Sequence of chain 1.D:
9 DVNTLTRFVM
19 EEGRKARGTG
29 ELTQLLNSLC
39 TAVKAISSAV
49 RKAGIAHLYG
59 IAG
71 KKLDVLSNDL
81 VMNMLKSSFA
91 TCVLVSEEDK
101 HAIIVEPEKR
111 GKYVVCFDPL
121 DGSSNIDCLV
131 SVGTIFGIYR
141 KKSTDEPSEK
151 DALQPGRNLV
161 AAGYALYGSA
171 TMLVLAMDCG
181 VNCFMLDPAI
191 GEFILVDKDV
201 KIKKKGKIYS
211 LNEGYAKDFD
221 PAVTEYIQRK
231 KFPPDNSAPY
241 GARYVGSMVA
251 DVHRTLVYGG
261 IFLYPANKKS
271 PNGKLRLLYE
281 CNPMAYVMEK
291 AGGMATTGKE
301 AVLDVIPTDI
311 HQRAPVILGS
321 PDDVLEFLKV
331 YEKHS

The small molecule below binds the protein below.
Small molecule (SMILES): Nc1nc2c(s1)CCc1ccc(OP(=O)(O)O)cc1-2

Binding-site contacts:
Ligand atom C12 contacts residue VAL17 of chain 1.D at 3.8 Å (hydrophobic).
Ligand atom P8 contacts residue THR27 of chain 1.D at 3.5 Å.
Ligand atom O28 contacts residue LEU30 of chain 1.D at 2.8 Å (h-bond).
Ligand atom P8 contacts residue TYR113 of chain 1.D at 3.6 Å.
Ligand atom N13 contacts residue LEU30 of chain 1.D at 3.5 Å.
Ligand atom C4 contacts residue ALA24 of chain 1.D at 3.5 Å (hydrophobic).
Ligand atom C1 contacts residue ARG140 of chain 1.D at 3.4 Å.
Ligand atom O18 contacts residue TYR113 of chain 1.D at 3.4 Å (h-bond).
Ligand atom O28 contacts residue TYR113 of chain 1.D at 2.7 Å (h-bond).
Ligand atom C6 contacts residue TYR113 of chain 1.D at 3.8 Å (hydrophobic).
Ligand atom C9 contacts residue LEU30 of chain 1.D at 3.5 Å (hydrophobic).
Ligand atom C12 contacts residue THR31 of chain 1.D at 3.8 Å.
Ligand atom O26 contacts residue GLY26 of chain 1.D at 3.5 Å.
Ligand atom O18 contacts residue ARG140 of chain 1.D at 3.6 Å.
Ligand atom O27 contacts residue GLY28 of chain 1.D at 3.5 Å (h-bond).
Ligand atom O26 contacts residue GLY28 of chain 1.D at 2.7 Å (h-bond).
Ligand atom N13 contacts residue GLY21 of chain 1.D at 3.4 Å.
Ligand atom C6 contacts residue ALA24 of chain 1.D at 3.8 Å (hydrophobic).
Ligand atom O26 contacts residue GLU29 of chain 1.D at 3.8 Å.
Ligand atom N14 contacts residue VAL17 of chain 1.D at 2.9 Å (h-bond).
Ligand atom C12 contacts residue GLY21 of chain 1.D at 3.4 Å.
Ligand atom C6 contacts residue LEU30 of chain 1.D at 3.8 Å (hydrophobic).
Ligand atom O27 contacts residue LYS112 of chain 1.D at 3.4 Å.
Ligand atom C3 contacts residue ALA24 of chain 1.D at 3.7 Å (hydrophobic).
Ligand atom S11 contacts residue MET177 of chain 1.D at 3.7 Å.
Ligand atom O27 contacts residue THR27 of chain 1.D at 2.6 Å (h-bond).
Ligand atom O28 contacts residue GLU29 of chain 1.D at 3.4 Å (salt-bridge).
Ligand atom P8 contacts residue GLY28 of chain 1.D at 3.6 Å.
Ligand atom C52 contacts residue LEU30 of chain 1.D at 3.5 Å (hydrophobic).
Ligand atom C52 contacts residue ALA24 of chain 1.D at 3.5 Å (hydrophobic).
Ligand atom C2 contacts residue ARG140 of chain 1.D at 3.0 Å.
Ligand atom C1 contacts residue TYR113 of chain 1.D at 3.5 Å (hydrophobic).
Ligand atom C2 contacts residue ALA24 of chain 1.D at 3.9 Å (hydrophobic).
Ligand atom O26 contacts residue THR27 of chain 1.D at 3.2 Å (h-bond).
Ligand atom N14 contacts residue GLY21 of chain 1.D at 3.6 Å.
Ligand atom C3 contacts residue ARG140 of chain 1.D at 3.6 Å.
Ligand atom N14 contacts residue THR31 of chain 1.D at 2.8 Å (h-bond).
Ligand atom O27 contacts residue GLY26 of chain 1.D at 3.6 Å.
Ligand atom C10 contacts residue LEU30 of chain 1.D at 3.2 Å (hydrophobic).
Ligand atom S11 contacts residue GLU20 of chain 1.D at 3.6 Å.